Binding-site contacts:
Ligand atom C7 contacts residue THR1082 of chain 1.B at 3.8 Å.
Ligand atom C1 contacts residue HIS1083 of chain 1.B at 3.3 Å.
Ligand atom C2 contacts residue THR1082 of chain 1.B at 4.0 Å.
Ligand atom C5 contacts residue HIS1083 of chain 1.B at 3.7 Å.
Ligand atom O5 contacts residue PHE1085 of chain 1.B at 4.0 Å.
Ligand atom O5 contacts residue ASN1080 of chain 1.B at 3.6 Å.
Ligand atom C2 contacts residue ASN1080 of chain 1.B at 3.8 Å.
Ligand atom O7 contacts residue THR1082 of chain 1.B at 3.7 Å.
Ligand atom C8 contacts residue ASN1080 of chain 1.B at 3.3 Å.
Ligand atom N2 contacts residue HIS1083 of chain 1.B at 4.2 Å.
Ligand atom C5 contacts residue PHE1085 of chain 1.B at 4.5 Å (hydrophobic).
Ligand atom C1 contacts residue ASN1080 of chain 1.B at 3.0 Å.
Ligand atom O4 contacts residue HIS1083 of chain 1.B at 4.2 Å.
Ligand atom C1 contacts residue THR1082 of chain 1.B at 4.0 Å.
Ligand atom C2 contacts residue HIS1083 of chain 1.B at 4.0 Å.
Ligand atom C4 contacts residue HIS1083 of chain 1.B at 4.2 Å.
Ligand atom C7 contacts residue ASN1080 of chain 1.B at 3.8 Å.
Ligand atom O5 contacts residue HIS1083 of chain 1.B at 3.8 Å.
Ligand atom C6 contacts residue PHE1085 of chain 1.B at 4.1 Å (hydrophobic).
Ligand atom O7 contacts residue HIS1083 of chain 1.B at 4.0 Å.
Ligand atom O6 contacts residue PHE1085 of chain 1.B at 4.3 Å.
Ligand atom N2 contacts residue THR1082 of chain 1.B at 3.1 Å (h-bond).
Ligand atom C3 contacts residue HIS1083 of chain 1.B at 3.7 Å.
Ligand atom O7 contacts residue ASN1080 of chain 1.B at 3.8 Å.
Ligand atom N2 contacts residue ASN1080 of chain 1.B at 4.0 Å.

Sequence of chain 1.B:
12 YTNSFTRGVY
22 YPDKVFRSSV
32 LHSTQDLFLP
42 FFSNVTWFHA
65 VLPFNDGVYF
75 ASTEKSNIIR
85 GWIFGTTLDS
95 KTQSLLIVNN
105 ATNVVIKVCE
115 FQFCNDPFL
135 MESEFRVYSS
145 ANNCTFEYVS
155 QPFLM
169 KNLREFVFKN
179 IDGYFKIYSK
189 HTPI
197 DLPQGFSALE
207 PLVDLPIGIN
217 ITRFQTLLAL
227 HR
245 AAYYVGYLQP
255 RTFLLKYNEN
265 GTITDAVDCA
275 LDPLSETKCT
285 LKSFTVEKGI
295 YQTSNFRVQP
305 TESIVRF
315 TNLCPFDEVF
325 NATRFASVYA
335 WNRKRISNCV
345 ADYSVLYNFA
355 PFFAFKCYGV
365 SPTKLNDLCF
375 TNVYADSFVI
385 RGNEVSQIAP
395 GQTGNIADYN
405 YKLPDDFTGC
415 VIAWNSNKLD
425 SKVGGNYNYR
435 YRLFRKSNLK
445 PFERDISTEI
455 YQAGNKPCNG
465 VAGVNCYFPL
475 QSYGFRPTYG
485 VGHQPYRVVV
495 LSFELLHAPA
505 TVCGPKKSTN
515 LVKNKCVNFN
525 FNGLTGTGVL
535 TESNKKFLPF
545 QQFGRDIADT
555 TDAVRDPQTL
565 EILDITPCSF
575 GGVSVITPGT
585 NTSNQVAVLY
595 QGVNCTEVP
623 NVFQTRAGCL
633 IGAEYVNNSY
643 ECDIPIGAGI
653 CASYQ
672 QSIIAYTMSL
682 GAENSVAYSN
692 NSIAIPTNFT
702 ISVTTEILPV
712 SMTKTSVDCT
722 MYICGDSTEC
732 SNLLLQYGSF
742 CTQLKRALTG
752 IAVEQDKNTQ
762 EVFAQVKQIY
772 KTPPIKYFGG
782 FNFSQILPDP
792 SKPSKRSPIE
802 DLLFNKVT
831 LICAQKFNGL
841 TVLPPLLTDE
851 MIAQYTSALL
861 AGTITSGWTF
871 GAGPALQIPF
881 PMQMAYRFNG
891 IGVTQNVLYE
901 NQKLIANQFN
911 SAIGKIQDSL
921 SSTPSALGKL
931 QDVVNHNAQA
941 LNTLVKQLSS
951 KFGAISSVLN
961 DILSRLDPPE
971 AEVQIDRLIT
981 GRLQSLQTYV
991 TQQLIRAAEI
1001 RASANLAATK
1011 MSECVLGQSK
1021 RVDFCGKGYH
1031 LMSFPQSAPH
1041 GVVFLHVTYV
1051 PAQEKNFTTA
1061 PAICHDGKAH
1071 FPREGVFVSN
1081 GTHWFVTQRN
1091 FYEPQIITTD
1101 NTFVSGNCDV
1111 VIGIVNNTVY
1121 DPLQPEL

This protein binds this small molecule.
Small molecule (SMILES): CC(=O)N[C@H]1[C@H](O[C@H]2[C@H](O)[C@@H](NC(C)=O)CO[C@@H]2CO)O[C@H](CO)[C@@H](O)[C@@H]1O